Sequence of chain 1.E:
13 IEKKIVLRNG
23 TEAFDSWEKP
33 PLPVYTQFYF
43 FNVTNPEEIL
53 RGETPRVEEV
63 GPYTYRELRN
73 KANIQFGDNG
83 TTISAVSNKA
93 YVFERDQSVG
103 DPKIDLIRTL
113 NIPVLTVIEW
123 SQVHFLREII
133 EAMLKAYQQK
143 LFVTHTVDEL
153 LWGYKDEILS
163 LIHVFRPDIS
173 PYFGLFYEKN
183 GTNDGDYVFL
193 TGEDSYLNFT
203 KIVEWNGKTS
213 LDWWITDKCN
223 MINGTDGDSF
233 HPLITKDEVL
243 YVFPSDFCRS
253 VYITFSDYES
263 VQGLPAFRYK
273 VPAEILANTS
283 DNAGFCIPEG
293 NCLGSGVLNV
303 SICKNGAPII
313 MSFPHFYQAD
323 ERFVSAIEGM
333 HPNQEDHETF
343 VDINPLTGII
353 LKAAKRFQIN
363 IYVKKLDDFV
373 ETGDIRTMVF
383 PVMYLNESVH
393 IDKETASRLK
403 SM

The protein below binds the small molecule below.
Small molecule (SMILES): CC(=O)N[C@H]1[C@H](O[C@H]2[C@H](O)[C@@H](NC(C)=O)CO[C@@H]2CO)O[C@H](CO)[C@@H](O[C@@H]2O[C@H](CO[C@H]3O[C@H](CO)[C@@H](O)[C@H](O)[C@@H]3O)[C@@H](O)[C@H](O[C@H]3O[C@H](CO)[C@@H](O)[C@H](O)[C@@H]3O)[C@@H]2O)[C@@H]1O

Binding-site contacts:
Ligand atom O6 contacts residue ASP338 of chain 1.E at 2.9 Å (salt-bridge).
Ligand atom C8 contacts residue SER390 of chain 1.E at 3.3 Å.
Ligand atom N2 contacts residue TYR41 of chain 1.E at 4.3 Å.
Ligand atom C4 contacts residue ASN388 of chain 1.E at 4.2 Å.
Ligand atom O5 contacts residue ASP338 of chain 1.E at 4.2 Å.
Ligand atom O5 contacts residue ARG358 of chain 1.E at 3.4 Å (salt-bridge).
Ligand atom C2 contacts residue ASN388 of chain 1.E at 2.5 Å.
Ligand atom C8 contacts residue TYR41 of chain 1.E at 3.6 Å (hydrophobic).
Ligand atom C1 contacts residue ASP338 of chain 1.E at 4.3 Å.
Ligand atom C1 contacts residue ASN388 of chain 1.E at 1.4 Å.
Ligand atom O7 contacts residue TYR41 of chain 1.E at 3.3 Å (h-bond).
Ligand atom C6 contacts residue TYR41 of chain 1.E at 3.6 Å (hydrophobic).
Ligand atom C1 contacts residue ARG358 of chain 1.E at 3.7 Å.
Ligand atom O5 contacts residue ASN388 of chain 1.E at 2.3 Å (h-bond).
Ligand atom C2 contacts residue ARG358 of chain 1.E at 4.3 Å.
Ligand atom C8 contacts residue GLU61 of chain 1.E at 3.3 Å.
Ligand atom C3 contacts residue TYR41 of chain 1.E at 4.2 Å (hydrophobic).
Ligand atom C5 contacts residue TYR41 of chain 1.E at 3.4 Å (hydrophobic).
Ligand atom O6 contacts residue TYR386 of chain 1.E at 4.0 Å.
Ligand atom C7 contacts residue GLN39 of chain 1.E at 4.1 Å.
Ligand atom O6 contacts residue ARG358 of chain 1.E at 3.3 Å.
Ligand atom C5 contacts residue ASP338 of chain 1.E at 3.5 Å.
Ligand atom C4 contacts residue TYR41 of chain 1.E at 3.9 Å (hydrophobic).
Ligand atom O6 contacts residue TYR41 of chain 1.E at 3.6 Å.
Ligand atom C7 contacts residue TYR41 of chain 1.E at 3.5 Å (hydrophobic).
Ligand atom C4 contacts residue ASP338 of chain 1.E at 4.3 Å.
Ligand atom O7 contacts residue ASN388 of chain 1.E at 3.9 Å.
Ligand atom C6 contacts residue ASP338 of chain 1.E at 3.3 Å.
Ligand atom O6 contacts residue HIS339 of chain 1.E at 3.9 Å.
Ligand atom O4 contacts residue TYR41 of chain 1.E at 3.5 Å (h-bond).
Ligand atom C3 contacts residue ASN388 of chain 1.E at 3.8 Å.
Ligand atom C7 contacts residue SER390 of chain 1.E at 4.2 Å.
Ligand atom O7 contacts residue GLN39 of chain 1.E at 2.9 Å (h-bond).
Ligand atom O4 contacts residue ASP338 of chain 1.E at 4.2 Å.
Ligand atom C7 contacts residue ASN388 of chain 1.E at 3.6 Å.
Ligand atom C5 contacts residue ASN388 of chain 1.E at 3.6 Å.
Ligand atom N2 contacts residue ASN388 of chain 1.E at 2.9 Å (h-bond).
Ligand atom C6 contacts residue ARG358 of chain 1.E at 4.4 Å.
Ligand atom O5 contacts residue TYR41 of chain 1.E at 4.4 Å.
Ligand atom C3 contacts residue ASP338 of chain 1.E at 4.5 Å.